A small-molecule ligand and the protein it binds are described below.
Small molecule (SMILES): CC(=O)N[C@H]1[C@H](O[C@H]2[C@H](O)[C@@H](NC(C)=O)CO[C@@H]2CO)O[C@H](CO)[C@@H](O)[C@@H]1O

Sequence of chain 25.A:
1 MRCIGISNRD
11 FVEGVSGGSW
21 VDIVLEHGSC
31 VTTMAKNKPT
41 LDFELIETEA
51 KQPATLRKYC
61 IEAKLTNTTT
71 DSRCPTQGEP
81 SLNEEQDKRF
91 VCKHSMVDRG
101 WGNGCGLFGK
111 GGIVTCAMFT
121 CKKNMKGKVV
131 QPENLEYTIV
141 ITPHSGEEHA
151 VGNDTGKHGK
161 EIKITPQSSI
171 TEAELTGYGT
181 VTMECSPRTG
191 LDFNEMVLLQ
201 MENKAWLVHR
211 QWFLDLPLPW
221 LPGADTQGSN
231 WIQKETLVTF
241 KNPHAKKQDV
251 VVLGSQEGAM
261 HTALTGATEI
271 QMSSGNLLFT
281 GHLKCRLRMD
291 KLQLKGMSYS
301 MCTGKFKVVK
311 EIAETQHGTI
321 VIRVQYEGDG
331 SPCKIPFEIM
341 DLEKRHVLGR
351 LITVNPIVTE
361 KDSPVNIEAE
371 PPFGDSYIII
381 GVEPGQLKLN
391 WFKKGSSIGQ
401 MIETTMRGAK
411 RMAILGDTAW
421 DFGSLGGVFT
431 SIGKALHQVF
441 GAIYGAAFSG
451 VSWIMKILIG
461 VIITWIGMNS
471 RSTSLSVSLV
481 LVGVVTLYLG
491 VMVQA

Sequence of chain 54.A:
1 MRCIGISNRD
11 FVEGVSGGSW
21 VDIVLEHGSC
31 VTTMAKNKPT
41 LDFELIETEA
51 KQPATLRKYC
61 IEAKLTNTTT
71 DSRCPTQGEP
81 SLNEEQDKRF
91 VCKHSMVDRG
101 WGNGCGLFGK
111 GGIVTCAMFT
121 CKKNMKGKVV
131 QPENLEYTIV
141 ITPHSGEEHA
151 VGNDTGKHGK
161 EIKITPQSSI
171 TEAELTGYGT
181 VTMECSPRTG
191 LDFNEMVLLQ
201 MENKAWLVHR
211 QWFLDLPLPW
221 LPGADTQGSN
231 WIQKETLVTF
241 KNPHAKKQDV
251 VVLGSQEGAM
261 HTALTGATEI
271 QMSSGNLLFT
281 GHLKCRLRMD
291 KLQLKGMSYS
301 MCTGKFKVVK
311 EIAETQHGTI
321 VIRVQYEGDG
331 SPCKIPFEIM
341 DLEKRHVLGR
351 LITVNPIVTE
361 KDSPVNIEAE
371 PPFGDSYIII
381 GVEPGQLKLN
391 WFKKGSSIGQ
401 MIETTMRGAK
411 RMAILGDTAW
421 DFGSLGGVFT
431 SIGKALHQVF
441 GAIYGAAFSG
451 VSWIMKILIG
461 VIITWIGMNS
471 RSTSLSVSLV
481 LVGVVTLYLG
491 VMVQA

Binding-site contacts:
Ligand atom C1 contacts residue THR155 of chain 54.A at 3.9 Å.
Ligand atom O6 contacts residue HIS149 of chain 54.A at 3.5 Å.
Ligand atom O5 contacts residue GLY156 of chain 54.A at 4.1 Å.
Ligand atom O7 contacts residue HIS149 of chain 54.A at 3.3 Å.
Ligand atom C2 contacts residue ASN153 of chain 54.A at 2.5 Å.
Ligand atom C5 contacts residue ASN153 of chain 54.A at 3.6 Å.
Ligand atom C5 contacts residue GLY156 of chain 54.A at 4.1 Å.
Ligand atom O5 contacts residue ASN153 of chain 54.A at 2.3 Å (h-bond).
Ligand atom C1 contacts residue HIS149 of chain 54.A at 3.6 Å.
Ligand atom C5 contacts residue HIS149 of chain 54.A at 4.2 Å.
Ligand atom C1 contacts residue HIS158 of chain 54.A at 4.2 Å.
Ligand atom C7 contacts residue ASN153 of chain 54.A at 4.1 Å.
Ligand atom C2 contacts residue HIS149 of chain 54.A at 3.4 Å.
Ligand atom O5 contacts residue HIS158 of chain 54.A at 3.2 Å.
Ligand atom C6 contacts residue GLY156 of chain 54.A at 3.8 Å.
Ligand atom O5 contacts residue HIS149 of chain 54.A at 3.6 Å (h-bond).
Ligand atom N2 contacts residue HIS149 of chain 54.A at 4.2 Å.
Ligand atom C1 contacts residue ASN153 of chain 54.A at 1.4 Å.
Ligand atom C4 contacts residue HIS149 of chain 54.A at 3.7 Å.
Ligand atom C3 contacts residue ASN153 of chain 54.A at 3.9 Å.
Ligand atom O5 contacts residue THR155 of chain 54.A at 3.9 Å.
Ligand atom C5 contacts residue HIS158 of chain 54.A at 4.0 Å.
Ligand atom C6 contacts residue HIS158 of chain 54.A at 3.6 Å.
Ligand atom C8 contacts residue GLY102 of chain 25.A at 3.5 Å.
Ligand atom C3 contacts residue HIS149 of chain 54.A at 4.3 Å.
Ligand atom O3 contacts residue HIS149 of chain 54.A at 4.2 Å.
Ligand atom C8 contacts residue ASN153 of chain 54.A at 4.5 Å.
Ligand atom C7 contacts residue HIS149 of chain 54.A at 4.3 Å.
Ligand atom N2 contacts residue ASN153 of chain 54.A at 3.1 Å (h-bond).
Ligand atom O6 contacts residue HIS158 of chain 54.A at 3.5 Å.
Ligand atom C4 contacts residue ASN153 of chain 54.A at 4.2 Å.